The small molecule below binds the protein below.
Small molecule (SMILES): CC(=O)NCCCC[C@H](NC(=O)CNC(=O)[C@H](Cc1ccc(O)cc1)NC(=O)[C@H](CCCCNC(C)=O)NC(=O)[C@H](CCCN=C(N)N)NC(=O)[C@@H](NC(=O)[C@H](CC(C)C)NC(=O)[C@H](Cc1ccccc1)NC(=O)[C@@H](NC(=O)[C@H](CC(=O)O)NC(=O)[C@H](Cc1ccc(O)cc1)NC(=O)[C@@H](N)CC1=c2ccccc2=NC1)C(C)C)[C@@H](C)O)C(=O)N[C@@H](CCCCNC(C)=O)C(=O)N[C@@H](CCCCN)C(=O)N[C@H](C(=O)N[C@@H](C)C(=O)N[C@H](C=O)CS)C(C)C

Sequence of chain 1.A:
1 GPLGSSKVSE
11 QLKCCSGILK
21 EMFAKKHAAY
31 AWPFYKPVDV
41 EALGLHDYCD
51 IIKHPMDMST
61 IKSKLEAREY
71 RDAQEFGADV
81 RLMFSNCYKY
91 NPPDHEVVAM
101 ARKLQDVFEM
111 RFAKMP

Binding-site contacts:
Ligand atom O contacts residue TYR90 of chain 1.A at 3.7 Å.
Ligand atom CG contacts residue LEU43 of chain 1.A at 3.5 Å (hydrophobic).
Ligand atom N contacts residue LEU43 of chain 1.A at 3.5 Å (h-bond).
Ligand atom CG1 contacts residue NH21 of chain 1.D at 3.1 Å.
Ligand atom CA contacts residue TRP32 of chain 1.A at 3.5 Å (hydrophobic).
Ligand atom N contacts residue TRP32 of chain 1.A at 3.6 Å.
Ligand atom NH1 contacts residue GLU41 of chain 1.A at 3.5 Å (salt-bridge).
Ligand atom CG2 contacts residue LEU43 of chain 1.A at 3.3 Å (hydrophobic).
Ligand atom NZ contacts residue HIS95 of chain 1.A at 3.5 Å.
Ligand atom OH contacts residue PRO33 of chain 1.A at 3.5 Å.
Ligand atom CA contacts residue NH21 of chain 1.D at 2.6 Å.
Ligand atom OH contacts residue HIS95 of chain 1.A at 3.4 Å.
Ligand atom CB contacts residue HIS95 of chain 1.A at 3.7 Å.
Ligand atom O contacts residue NH21 of chain 1.D at 2.2 Å (h-bond).
Ligand atom C contacts residue HIS95 of chain 1.A at 3.6 Å.
Ligand atom SG contacts residue TRP32 of chain 1.A at 3.4 Å (h-bond).
Ligand atom CG1 contacts residue TRP32 of chain 1.A at 3.6 Å (hydrophobic).
Ligand atom CB contacts residue NH21 of chain 1.D at 3.4 Å.
Ligand atom CA contacts residue ACE1 of chain 1.C at 2.5 Å.
Ligand atom C contacts residue ACE1 of chain 1.C at 3.7 Å.
Ligand atom SG contacts residue ACE1 of chain 1.C at 1.8 Å.
Ligand atom CG contacts residue ALA42 of chain 1.A at 3.5 Å (hydrophobic).
Ligand atom C contacts residue NH21 of chain 1.D at 1.4 Å.
Ligand atom O contacts residue HIS95 of chain 1.A at 2.7 Å (h-bond).
Ligand atom SG contacts residue NH21 of chain 1.D at 3.4 Å (h-bond).
Ligand atom NH1 contacts residue ALA42 of chain 1.A at 2.9 Å (h-bond).
Ligand atom CH contacts residue HIS95 of chain 1.A at 3.4 Å.
Ligand atom N contacts residue ACE1 of chain 1.C at 1.3 Å.
Ligand atom CB contacts residue ACE1 of chain 1.C at 2.7 Å.
Ligand atom CD contacts residue ALA42 of chain 1.A at 3.3 Å (hydrophobic).
Ligand atom CB contacts residue ACE1 of chain 1.C at 3.1 Å.
Ligand atom C contacts residue LEU43 of chain 1.A at 3.6 Å (hydrophobic).
Ligand atom O contacts residue LEU43 of chain 1.A at 3.6 Å.
Ligand atom C contacts residue TRP32 of chain 1.A at 3.5 Å (hydrophobic).
Ligand atom CE3 contacts residue ACE1 of chain 1.C at 3.4 Å.
Ligand atom OH contacts residue ASN91 of chain 1.A at 2.9 Å (h-bond).
Ligand atom N contacts residue NH21 of chain 1.D at 2.9 Å (h-bond).
Ligand atom CA contacts residue LEU43 of chain 1.A at 3.5 Å (hydrophobic).
Ligand atom CD contacts residue ASN91 of chain 1.A at 3.5 Å.
Ligand atom O contacts residue TRP32 of chain 1.A at 3.5 Å.